A small-molecule ligand and the protein it binds are described below.
Small molecule (SMILES): CC(C)C[C@H](NC(=O)[C@@H](NC(=O)[C@H](C)NC(=O)[C@@H](N)CO)C(C)C)C(=O)N[C@@H](CCC(N)=O)C(=O)N[C@@H](CO)C(=O)NCC(=O)N[C@H](C=O)Cc1ccccc1

Binding-site contacts:
Ligand atom N contacts residue GLY142 of chain 1.A at 3.6 Å.
Ligand atom OE1 contacts residue PHE139 of chain 1.A at 3.5 Å.
Ligand atom OG contacts residue LEU190 of chain 1.A at 3.2 Å.
Ligand atom NE2 contacts residue PHE139 of chain 1.A at 3.2 Å (h-bond).
Ligand atom CA contacts residue ALA26 of chain 1.A at 3.4 Å (hydrophobic).
Ligand atom OG contacts residue MET25 of chain 1.A at 3.2 Å (h-bond).
Ligand atom CA contacts residue GLU165 of chain 1.A at 3.5 Å.
Ligand atom CA contacts residue ASN24 of chain 1.A at 3.1 Å.
Ligand atom C contacts residue GLY142 of chain 1.A at 3.6 Å.
Ligand atom N contacts residue GLU165 of chain 1.A at 2.7 Å (salt-bridge).
Ligand atom CD2 contacts residue LEU164 of chain 1.A at 3.6 Å (hydrophobic).
Ligand atom CA contacts residue ALA26 of chain 1.A at 3.6 Å (hydrophobic).
Ligand atom CD1 contacts residue ASN24 of chain 1.A at 3.0 Å.
Ligand atom CB contacts residue GLN191 of chain 1.A at 3.5 Å.
Ligand atom CB contacts residue GLN187 of chain 1.A at 3.5 Å.
Ligand atom C contacts residue ALA144 of chain 1.A at 3.4 Å (hydrophobic).
Ligand atom CA contacts residue THR189 of chain 1.A at 3.5 Å.
Ligand atom O contacts residue ALA26 of chain 1.A at 2.7 Å (h-bond).
Ligand atom O contacts residue ASN24 of chain 1.A at 3.5 Å (h-bond).
Ligand atom O contacts residue ASN24 of chain 1.A at 3.1 Å (h-bond).
Ligand atom N contacts residue ALA26 of chain 1.A at 2.6 Å (h-bond).
Ligand atom CD1 contacts residue THR47 of chain 1.A at 3.6 Å.
Ligand atom CB contacts residue HIS41 of chain 1.A at 3.6 Å.
Ligand atom O contacts residue GLU165 of chain 1.A at 2.9 Å (salt-bridge).
Ligand atom C contacts residue GLU165 of chain 1.A at 3.6 Å.
Ligand atom CD contacts residue HIS162 of chain 1.A at 3.5 Å.
Ligand atom OE1 contacts residue HIS162 of chain 1.A at 2.3 Å (h-bond).
Ligand atom O contacts residue GLY142 of chain 1.A at 3.0 Å (h-bond).
Ligand atom N contacts residue HIS41 of chain 1.A at 3.3 Å (h-bond).
Ligand atom O contacts residue LEU164 of chain 1.A at 3.2 Å.
Ligand atom CB contacts residue PRO188 of chain 1.A at 3.6 Å (hydrophobic).
Ligand atom C contacts residue ASN24 of chain 1.A at 3.5 Å.
Ligand atom O contacts residue ALA26 of chain 1.A at 3.5 Å.
Ligand atom N contacts residue THR189 of chain 1.A at 3.0 Å (h-bond).
Ligand atom O contacts residue MET25 of chain 1.A at 3.4 Å.
Ligand atom NE2 contacts residue GLU165 of chain 1.A at 3.2 Å (salt-bridge).
Ligand atom O contacts residue ALA144 of chain 1.A at 2.9 Å (h-bond).
Ligand atom O contacts residue ALA143 of chain 1.A at 3.0 Å (h-bond).
Ligand atom C contacts residue ALA26 of chain 1.A at 3.6 Å (hydrophobic).
Ligand atom N contacts residue GLN163 of chain 1.A at 3.2 Å (h-bond).

Sequence of chain 1.A:
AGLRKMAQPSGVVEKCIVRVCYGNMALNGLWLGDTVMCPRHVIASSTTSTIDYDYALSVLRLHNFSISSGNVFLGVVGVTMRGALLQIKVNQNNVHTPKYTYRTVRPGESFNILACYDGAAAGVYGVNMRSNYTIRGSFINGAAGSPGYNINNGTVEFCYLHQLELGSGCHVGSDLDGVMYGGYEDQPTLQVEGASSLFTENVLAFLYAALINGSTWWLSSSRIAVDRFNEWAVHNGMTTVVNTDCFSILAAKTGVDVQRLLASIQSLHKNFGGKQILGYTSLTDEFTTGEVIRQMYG